Binding-site contacts:
Ligand atom CAK contacts residue GLU66 of chain 1.A at 3.6 Å.
Ligand atom CAF contacts residue MET225 of chain 1.A at 4.1 Å (hydrophobic).
Ligand atom CAB contacts residue TRP222 of chain 1.A at 4.0 Å (hydrophobic).
Ligand atom CAB contacts residue HIS34 of chain 1.A at 3.5 Å.
Ligand atom OAD contacts residue GLU66 of chain 1.A at 2.6 Å (salt-bridge).
Ligand atom CAL contacts residue PHE290 of chain 1.A at 4.0 Å (hydrophobic).
Ligand atom CAI contacts residue ASP224 of chain 1.A at 3.4 Å.
Ligand atom CAJ contacts residue TRP67 of chain 1.A at 3.8 Å (hydrophobic).
Ligand atom OAD contacts residue HIS128 of chain 1.A at 3.0 Å.
Ligand atom OAE contacts residue ASP224 of chain 1.A at 3.4 Å (salt-bridge).
Ligand atom CAI contacts residue HIS129 of chain 1.A at 3.2 Å.
Ligand atom CAK contacts residue HIS128 of chain 1.A at 3.9 Å.
Ligand atom NAG contacts residue ASP224 of chain 1.A at 2.6 Å (salt-bridge).
Ligand atom CAF contacts residue ASP224 of chain 1.A at 3.1 Å.
Ligand atom CAK contacts residue ASP224 of chain 1.A at 4.0 Å.
Ligand atom CAB contacts residue ASP224 of chain 1.A at 3.6 Å.
Ligand atom OAC contacts residue TRP67 of chain 1.A at 2.9 Å (h-bond).
Ligand atom CAI contacts residue HIS128 of chain 1.A at 4.1 Å.
Ligand atom OAE contacts residue HIS128 of chain 1.A at 2.9 Å (h-bond).
Ligand atom CAB contacts residue TYR171 of chain 1.A at 3.7 Å (hydrophobic).
Ligand atom CAI contacts residue TRP67 of chain 1.A at 3.9 Å (hydrophobic).
Ligand atom OAD contacts residue TRP67 of chain 1.A at 3.1 Å (h-bond).
Ligand atom NAG contacts residue ARG254 of chain 1.A at 3.9 Å.
Ligand atom CAH contacts residue HIS34 of chain 1.A at 3.9 Å.
Ligand atom CAA contacts residue THR283 of chain 1.A at 4.0 Å.
Ligand atom CAJ contacts residue TYR64 of chain 1.A at 4.0 Å (hydrophobic).
Ligand atom CAA contacts residue PHE290 of chain 1.A at 3.6 Å (hydrophobic).
Ligand atom CAK contacts residue PHE290 of chain 1.A at 3.9 Å (hydrophobic).
Ligand atom OAD contacts residue HIS129 of chain 1.A at 3.9 Å.
Ligand atom CAL contacts residue ASP224 of chain 1.A at 3.8 Å.
Ligand atom CAA contacts residue GLU266 of chain 1.A at 3.7 Å.
Ligand atom CAB contacts residue PHE32 of chain 1.A at 3.7 Å (hydrophobic).
Ligand atom CAJ contacts residue GLU66 of chain 1.A at 3.4 Å.
Ligand atom OAE contacts residue HIS34 of chain 1.A at 2.8 Å (h-bond).
Ligand atom CAK contacts residue HIS34 of chain 1.A at 3.6 Å.
Ligand atom CAH contacts residue PHE290 of chain 1.A at 3.7 Å (hydrophobic).
Ligand atom CAJ contacts residue HIS128 of chain 1.A at 3.9 Å.
Ligand atom OAC contacts residue HIS129 of chain 1.A at 2.7 Å (h-bond).
Ligand atom OAD contacts residue TYR64 of chain 1.A at 4.0 Å.
Ligand atom OAE contacts residue TYR171 of chain 1.A at 3.5 Å (h-bond).

Sequence of chain 1.A:
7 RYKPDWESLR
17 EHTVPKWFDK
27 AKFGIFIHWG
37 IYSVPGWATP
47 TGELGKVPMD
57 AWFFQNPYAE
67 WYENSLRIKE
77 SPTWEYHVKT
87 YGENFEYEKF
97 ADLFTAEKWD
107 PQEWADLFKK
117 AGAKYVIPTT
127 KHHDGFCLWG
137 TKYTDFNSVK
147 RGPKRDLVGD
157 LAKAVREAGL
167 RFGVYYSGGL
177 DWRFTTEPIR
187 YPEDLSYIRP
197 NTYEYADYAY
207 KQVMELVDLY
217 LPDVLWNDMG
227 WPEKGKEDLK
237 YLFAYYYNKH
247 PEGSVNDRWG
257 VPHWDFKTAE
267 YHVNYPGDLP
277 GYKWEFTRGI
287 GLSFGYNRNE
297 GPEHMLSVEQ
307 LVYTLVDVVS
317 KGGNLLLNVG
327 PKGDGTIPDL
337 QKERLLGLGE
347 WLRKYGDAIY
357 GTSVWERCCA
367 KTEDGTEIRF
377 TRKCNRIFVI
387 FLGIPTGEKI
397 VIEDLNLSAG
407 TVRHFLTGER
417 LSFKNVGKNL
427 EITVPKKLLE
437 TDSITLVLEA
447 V

A small-molecule ligand and the protein it binds are described below.
Small molecule (SMILES): CC(C)[C@@H]1NC[C@@H](O)[C@H](O)[C@@H]1O